Sequence of chain 1.A:
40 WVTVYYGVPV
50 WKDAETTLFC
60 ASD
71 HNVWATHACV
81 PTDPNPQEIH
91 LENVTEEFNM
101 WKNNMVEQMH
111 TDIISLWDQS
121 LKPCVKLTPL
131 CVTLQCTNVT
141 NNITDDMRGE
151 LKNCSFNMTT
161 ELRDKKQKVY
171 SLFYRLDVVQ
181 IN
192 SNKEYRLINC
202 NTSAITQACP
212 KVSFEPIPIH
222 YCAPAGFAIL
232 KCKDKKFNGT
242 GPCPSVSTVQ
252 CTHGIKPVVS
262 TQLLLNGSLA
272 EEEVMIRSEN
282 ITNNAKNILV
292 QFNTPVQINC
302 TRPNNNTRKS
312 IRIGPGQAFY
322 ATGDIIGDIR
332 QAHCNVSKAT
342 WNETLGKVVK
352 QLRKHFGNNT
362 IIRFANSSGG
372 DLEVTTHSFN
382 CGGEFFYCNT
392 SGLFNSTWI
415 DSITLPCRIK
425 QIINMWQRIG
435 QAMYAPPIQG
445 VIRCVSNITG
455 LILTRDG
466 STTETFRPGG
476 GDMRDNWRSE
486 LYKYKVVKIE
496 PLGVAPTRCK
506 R

Binding-site contacts:
Ligand atom C8 contacts residue ASN142 of chain 1.A at 4.2 Å.
Ligand atom C2 contacts residue ASN142 of chain 1.A at 2.4 Å.
Ligand atom N2 contacts residue ASN142 of chain 1.A at 2.8 Å (h-bond).
Ligand atom C7 contacts residue ASN141 of chain 1.A at 4.0 Å.
Ligand atom C4 contacts residue ASN142 of chain 1.A at 4.1 Å.
Ligand atom C1 contacts residue ASN142 of chain 1.A at 1.4 Å.
Ligand atom C5 contacts residue ASN142 of chain 1.A at 3.7 Å.
Ligand atom O7 contacts residue ASN141 of chain 1.A at 4.0 Å.
Ligand atom C7 contacts residue ASN142 of chain 1.A at 3.8 Å.
Ligand atom O7 contacts residue ASN142 of chain 1.A at 4.2 Å.
Ligand atom C8 contacts residue ASN141 of chain 1.A at 3.5 Å.
Ligand atom C3 contacts residue ASN142 of chain 1.A at 3.7 Å.
Ligand atom O5 contacts residue ASN142 of chain 1.A at 2.4 Å (h-bond).

The protein below binds the small molecule below.
Small molecule (SMILES): CC(=O)N[C@@H]1[C@@H](O)[C@H](O)[C@@H](CO)O[C@H]1O